Sequence of chain 1.A:
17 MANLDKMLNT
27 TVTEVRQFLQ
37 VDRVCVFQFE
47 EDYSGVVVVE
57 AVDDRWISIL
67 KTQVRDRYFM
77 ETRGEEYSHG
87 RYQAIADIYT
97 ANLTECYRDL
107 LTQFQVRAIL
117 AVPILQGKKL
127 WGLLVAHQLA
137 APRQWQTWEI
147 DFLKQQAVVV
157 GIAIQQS

Binding-site contacts:
Ligand atom OB contacts residue HIS133 of chain 1.A at 2.9 Å (h-bond).
Ligand atom C2A contacts residue TYR103 of chain 1.A at 3.5 Å (hydrophobic).
Ligand atom CMD contacts residue THR100 of chain 1.A at 3.4 Å.
Ligand atom OB contacts residue VAL131 of chain 1.A at 3.5 Å.
Ligand atom C3C contacts residue CYS102 of chain 1.A at 2.6 Å (hydrophobic).
Ligand atom CBC contacts residue CYS102 of chain 1.A at 2.7 Å (hydrophobic).
Ligand atom C3D contacts residue TYR74 of chain 1.A at 3.5 Å (hydrophobic).
Ligand atom O1A contacts residue ARG87 of chain 1.A at 2.9 Å (salt-bridge).
Ligand atom NA contacts residue TYR103 of chain 1.A at 3.3 Å.
Ligand atom CAA contacts residue GLN89 of chain 1.A at 3.3 Å.
Ligand atom CBC contacts residue ARG73 of chain 1.A at 3.6 Å.
Ligand atom O1D contacts residue LEU99 of chain 1.A at 3.2 Å.
Ligand atom C1D contacts residue TYR103 of chain 1.A at 3.6 Å (hydrophobic).
Ligand atom C3A contacts residue TYR103 of chain 1.A at 3.2 Å (hydrophobic).
Ligand atom C4C contacts residue CYS102 of chain 1.A at 3.5 Å (hydrophobic).
Ligand atom C1C contacts residue ASP72 of chain 1.A at 3.6 Å.
Ligand atom OB contacts residue ILE115 of chain 1.A at 3.2 Å.
Ligand atom CGA contacts residue ARG87 of chain 1.A at 3.6 Å.
Ligand atom C1A contacts residue TYR103 of chain 1.A at 3.6 Å (hydrophobic).
Ligand atom NB contacts residue TYR103 of chain 1.A at 3.3 Å (h-bond).
Ligand atom CGA contacts residue TYR83 of chain 1.A at 3.4 Å (hydrophobic).
Ligand atom ND contacts residue ASP72 of chain 1.A at 3.0 Å (salt-bridge).
Ligand atom CBA contacts residue TYR83 of chain 1.A at 3.4 Å (hydrophobic).
Ligand atom C4A contacts residue PHE75 of chain 1.A at 3.5 Å (hydrophobic).
Ligand atom CMC contacts residue ARG71 of chain 1.A at 3.1 Å.
Ligand atom O1D contacts residue THR100 of chain 1.A at 2.7 Å (h-bond).
Ligand atom NC contacts residue ASP72 of chain 1.A at 2.8 Å (salt-bridge).
Ligand atom CBB contacts residue CYS41 of chain 1.A at 3.6 Å (hydrophobic).
Ligand atom O2D contacts residue THR100 of chain 1.A at 2.9 Å.
Ligand atom CGD contacts residue THR100 of chain 1.A at 3.4 Å.
Ligand atom CMA contacts residue TYR103 of chain 1.A at 3.4 Å (hydrophobic).
Ligand atom CAC contacts residue CYS102 of chain 1.A at 1.7 Å (hydrophobic).
Ligand atom C4D contacts residue TYR74 of chain 1.A at 3.4 Å (hydrophobic).
Ligand atom C4A contacts residue TYR103 of chain 1.A at 3.4 Å (hydrophobic).
Ligand atom O2A contacts residue TYR83 of chain 1.A at 2.5 Å (h-bond).
Ligand atom ND contacts residue TYR103 of chain 1.A at 3.6 Å.
Ligand atom NA contacts residue ASP72 of chain 1.A at 2.8 Å (salt-bridge).
Ligand atom OC contacts residue LEU106 of chain 1.A at 3.4 Å.
Ligand atom CHD contacts residue CYS102 of chain 1.A at 3.5 Å (hydrophobic).
Ligand atom O2A contacts residue ARG87 of chain 1.A at 3.2 Å (salt-bridge).

This protein binds this small molecule.
Small molecule (SMILES): C=CC1=C(C)/C(=C/c2[nH]c(/C=C3\N=C(/C=C4\NC(=O)[C@H](C)[C@@H]4C=C)C(C)=C3CCC(=O)O)c(CCC(=O)O)c2C)NC1=O